A protein and the small-molecule ligand that binds it are described below.
Small molecule (SMILES): Cc1[nH]c(C(=O)NC2CCN(c3ncccc3[N+](=O)[O-])CC2)cc1Br

Binding-site contacts:
Ligand atom C13 contacts residue ARG72 of chain 1.A at 3.7 Å.
Ligand atom O9 contacts residue ASP69 of chain 1.A at 3.7 Å.
Ligand atom N22 contacts residue PRO75 of chain 1.A at 3.9 Å.
Ligand atom C16 contacts residue ILE74 of chain 1.A at 3.8 Å (hydrophobic).
Ligand atom C1 contacts residue THR138 of chain 1.A at 4.0 Å.
Ligand atom C3 contacts residue ILE74 of chain 1.A at 4.0 Å (hydrophobic).
Ligand atom N22 contacts residue ARG109 of chain 1.A at 3.8 Å.
Ligand atom C5 contacts residue ASN42 of chain 1.A at 3.9 Å.
Ligand atom C1 contacts residue SER43 of chain 1.A at 3.3 Å.
Ligand atom C2 contacts residue THR138 of chain 1.A at 3.8 Å.
Ligand atom N6 contacts residue ASP69 of chain 1.A at 2.7 Å (salt-bridge).
Ligand atom C16 contacts residue GLY73 of chain 1.A at 3.6 Å.
Ligand atom C11 contacts residue GLU46 of chain 1.A at 3.6 Å.
Ligand atom C5 contacts residue ASP69 of chain 1.A at 3.9 Å.
Ligand atom N6 contacts residue SER43 of chain 1.A at 3.7 Å.
Ligand atom C19 contacts residue PRO75 of chain 1.A at 3.5 Å (hydrophobic).
Ligand atom N6 contacts residue THR138 of chain 1.A at 3.8 Å.
Ligand atom C21 contacts residue ARG72 of chain 1.A at 3.9 Å.
Ligand atom C20 contacts residue PRO75 of chain 1.A at 3.8 Å (hydrophobic).
Ligand atom C1 contacts residue ILE39 of chain 1.A at 3.8 Å (hydrophobic).
Ligand atom C15 contacts residue GLU46 of chain 1.A at 3.6 Å.
Ligand atom C2 contacts residue SER43 of chain 1.A at 3.8 Å.
Ligand atom C15 contacts residue GLY73 of chain 1.A at 3.4 Å.
Ligand atom C2 contacts residue ASN42 of chain 1.A at 3.9 Å.
Ligand atom C4 contacts residue ILE74 of chain 1.A at 3.7 Å (hydrophobic).
Ligand atom C21 contacts residue ARG109 of chain 1.A at 3.8 Å.
Ligand atom C17 contacts residue PRO75 of chain 1.A at 3.6 Å (hydrophobic).
Ligand atom C2 contacts residue ASP69 of chain 1.A at 3.5 Å.
Ligand atom C13 contacts residue GLU46 of chain 1.A at 3.8 Å.
Ligand atom N14 contacts residue PRO75 of chain 1.A at 3.9 Å.
Ligand atom BR contacts residue ILE140 of chain 1.A at 3.9 Å.
Ligand atom O25 contacts residue PRO75 of chain 1.A at 3.4 Å.
Ligand atom N22 contacts residue ARG72 of chain 1.A at 3.6 Å.
Ligand atom O9 contacts residue GLU46 of chain 1.A at 3.5 Å.
Ligand atom C18 contacts residue PRO75 of chain 1.A at 3.4 Å (hydrophobic).
Ligand atom C4 contacts residue ASN42 of chain 1.A at 3.5 Å.
Ligand atom BR contacts residue ASN42 of chain 1.A at 3.8 Å.
Ligand atom C1 contacts residue ASP69 of chain 1.A at 3.6 Å.
Ligand atom C3 contacts residue ASN42 of chain 1.A at 3.5 Å.
Ligand atom N23 contacts residue PRO75 of chain 1.A at 3.8 Å.

Sequence of chain 1.A:
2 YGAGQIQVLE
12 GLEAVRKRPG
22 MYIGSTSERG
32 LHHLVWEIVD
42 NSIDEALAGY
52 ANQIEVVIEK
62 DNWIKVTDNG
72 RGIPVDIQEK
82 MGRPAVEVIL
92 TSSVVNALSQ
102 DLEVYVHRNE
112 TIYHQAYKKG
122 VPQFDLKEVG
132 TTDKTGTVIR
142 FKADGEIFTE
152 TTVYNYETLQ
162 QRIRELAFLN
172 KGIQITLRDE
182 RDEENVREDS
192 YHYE